A protein and the small-molecule ligand that binds it are described below.
Small molecule (SMILES): CC(=O)N[C@@H]1[C@@H](O)[C@H](O)[C@@H](CO)O[C@H]1O

Sequence of chain 1.F:
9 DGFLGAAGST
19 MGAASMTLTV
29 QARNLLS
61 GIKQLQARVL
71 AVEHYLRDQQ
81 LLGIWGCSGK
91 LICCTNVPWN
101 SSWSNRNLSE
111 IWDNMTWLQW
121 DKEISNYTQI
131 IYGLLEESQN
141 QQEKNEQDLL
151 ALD

Binding-site contacts:
Ligand atom O7 contacts residue ASN126 of chain 1.F at 3.3 Å (h-bond).
Ligand atom C2 contacts residue ASN126 of chain 1.F at 2.4 Å.
Ligand atom C1 contacts residue ASN126 of chain 1.F at 1.4 Å.
Ligand atom C8 contacts residue TYR127 of chain 1.F at 4.0 Å (hydrophobic).
Ligand atom C7 contacts residue TYR127 of chain 1.F at 4.5 Å (hydrophobic).
Ligand atom O7 contacts residue TYR127 of chain 1.F at 3.6 Å.
Ligand atom C5 contacts residue ASN126 of chain 1.F at 3.7 Å.
Ligand atom C3 contacts residue ASN126 of chain 1.F at 3.8 Å.
Ligand atom C7 contacts residue GLU123 of chain 1.F at 4.5 Å.
Ligand atom C4 contacts residue ASN126 of chain 1.F at 4.2 Å.
Ligand atom C8 contacts residue GLU123 of chain 1.F at 3.1 Å.
Ligand atom N2 contacts residue ASN126 of chain 1.F at 2.9 Å (h-bond).
Ligand atom C8 contacts residue ASN126 of chain 1.F at 3.9 Å.
Ligand atom C7 contacts residue ASN126 of chain 1.F at 3.3 Å.
Ligand atom O5 contacts residue ASN126 of chain 1.F at 2.4 Å (h-bond).